The small molecule below binds the protein below.
Small molecule (SMILES): COc1ccc(C[C@@H](C)NC[C@H](O)c2ccc(O)c(NC=O)c2)cc1

Sequence of chain 1.A:
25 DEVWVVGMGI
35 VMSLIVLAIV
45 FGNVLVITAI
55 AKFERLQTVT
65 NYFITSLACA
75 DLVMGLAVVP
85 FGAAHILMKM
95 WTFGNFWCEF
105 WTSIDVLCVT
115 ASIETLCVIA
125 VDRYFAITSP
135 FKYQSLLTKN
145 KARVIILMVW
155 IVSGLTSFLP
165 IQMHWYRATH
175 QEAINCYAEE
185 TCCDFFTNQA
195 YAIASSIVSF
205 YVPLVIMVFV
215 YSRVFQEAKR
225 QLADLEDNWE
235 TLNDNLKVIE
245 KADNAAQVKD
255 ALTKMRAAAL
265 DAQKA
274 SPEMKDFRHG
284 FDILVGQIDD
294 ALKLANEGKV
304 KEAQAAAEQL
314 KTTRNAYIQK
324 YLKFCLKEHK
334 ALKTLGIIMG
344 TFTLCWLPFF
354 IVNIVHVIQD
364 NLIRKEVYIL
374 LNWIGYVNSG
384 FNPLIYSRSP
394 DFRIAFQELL

Binding-site contacts:
Ligand atom C11 contacts residue PHE189 of chain 1.A at 3.8 Å (hydrophobic).
Ligand atom C11 contacts residue ASP109 of chain 1.A at 3.4 Å.
Ligand atom O2 contacts residue SER203 of chain 1.A at 2.8 Å (h-bond).
Ligand atom C12 contacts residue ASP109 of chain 1.A at 3.7 Å.
Ligand atom O4 contacts residue ASN375 of chain 1.A at 3.6 Å (h-bond).
Ligand atom O2 contacts residue SER199 of chain 1.A at 2.2 Å (h-bond).
Ligand atom N1 contacts residue ASN375 of chain 1.A at 3.3 Å (h-bond).
Ligand atom C12 contacts residue PHE352 of chain 1.A at 3.6 Å (hydrophobic).
Ligand atom C9 contacts residue PHE189 of chain 1.A at 3.8 Å (hydrophobic).
Ligand atom C3 contacts residue ASP109 of chain 1.A at 3.6 Å.
Ligand atom O4 contacts residue VAL113 of chain 1.A at 3.8 Å.
Ligand atom O3 contacts residue ASN356 of chain 1.A at 3.4 Å (h-bond).
Ligand atom C11 contacts residue ASN375 of chain 1.A at 3.4 Å.
Ligand atom C18 contacts residue VAL113 of chain 1.A at 3.6 Å (hydrophobic).
Ligand atom N1 contacts residue TYR379 of chain 1.A at 3.6 Å.
Ligand atom C16 contacts residue SER199 of chain 1.A at 3.1 Å.
Ligand atom C10 contacts residue LYS368 of chain 1.A at 3.8 Å.
Ligand atom C17 contacts residue VAL113 of chain 1.A at 3.5 Å (hydrophobic).
Ligand atom O4 contacts residue ASP109 of chain 1.A at 2.8 Å (salt-bridge).
Ligand atom C1 contacts residue ASP109 of chain 1.A at 3.5 Å.
Ligand atom C1 contacts residue THR106 of chain 1.A at 3.8 Å.
Ligand atom C9 contacts residue TRP105 of chain 1.A at 3.5 Å (hydrophobic).
Ligand atom C19 contacts residue ASN356 of chain 1.A at 3.4 Å.
Ligand atom C12 contacts residue ASN375 of chain 1.A at 3.2 Å.
Ligand atom O3 contacts residue ALA196 of chain 1.A at 3.7 Å.
Ligand atom N1 contacts residue ASP109 of chain 1.A at 2.3 Å (salt-bridge).
Ligand atom O3 contacts residue SER199 of chain 1.A at 3.6 Å.
Ligand atom C13 contacts residue PHE352 of chain 1.A at 3.6 Å (hydrophobic).
Ligand atom C9 contacts residue CYS187 of chain 1.A at 3.8 Å (hydrophobic).
Ligand atom C8 contacts residue CYS187 of chain 1.A at 3.2 Å (hydrophobic).
Ligand atom N2 contacts residue SER199 of chain 1.A at 2.5 Å (h-bond).
Ligand atom O1 contacts residue PHE189 of chain 1.A at 3.7 Å.
Ligand atom C2 contacts residue ASP109 of chain 1.A at 3.3 Å.
Ligand atom C19 contacts residue PHE189 of chain 1.A at 3.5 Å (hydrophobic).
Ligand atom C15 contacts residue SER199 of chain 1.A at 3.3 Å.
Ligand atom O3 contacts residue TYR195 of chain 1.A at 3.8 Å.
Ligand atom C14 contacts residue PHE352 of chain 1.A at 3.8 Å (hydrophobic).
Ligand atom C8 contacts residue PHE189 of chain 1.A at 3.7 Å (hydrophobic).
Ligand atom C19 contacts residue SER199 of chain 1.A at 3.5 Å.
Ligand atom C10 contacts residue ILE372 of chain 1.A at 3.7 Å (hydrophobic).